This small molecule binds to this protein.
Small molecule (SMILES): CC[C@H](N)C(=O)N[C@@H]1C(=O)N2[C@@H](CC[C@@H]1CO)CC[C@H]2C(=O)NC(c1ccccc1)c1ccccc1

Sequence of chain 1.D:
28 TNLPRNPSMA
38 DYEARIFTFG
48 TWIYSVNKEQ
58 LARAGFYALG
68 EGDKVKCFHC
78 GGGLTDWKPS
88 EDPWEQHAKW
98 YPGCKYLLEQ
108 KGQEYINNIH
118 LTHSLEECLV

Binding-site contacts:
Ligand atom CBI contacts residue TRP97 of chain 1.D at 3.7 Å (hydrophobic).
Ligand atom CAS contacts residue TRP97 of chain 1.D at 3.7 Å (hydrophobic).
Ligand atom N contacts residue GLU88 of chain 1.D at 2.9 Å (salt-bridge).
Ligand atom NAW contacts residue GLY80 of chain 1.D at 3.8 Å.
Ligand atom OAF contacts residue THR82 of chain 1.D at 3.5 Å (h-bond).
Ligand atom OAE contacts residue THR82 of chain 1.D at 2.9 Å (h-bond).
Ligand atom CAV contacts residue X221 of chain 1.N at 3.8 Å.
Ligand atom CBH contacts residue GLY80 of chain 1.D at 3.2 Å.
Ligand atom O contacts residue TRP97 of chain 1.D at 3.3 Å (h-bond).
Ligand atom CAO contacts residue TYR98 of chain 1.D at 3.7 Å (hydrophobic).
Ligand atom CA contacts residue ASP83 of chain 1.D at 3.3 Å.
Ligand atom CAV contacts residue GLY80 of chain 1.D at 3.8 Å.
Ligand atom CAU contacts residue X221 of chain 1.N at 3.6 Å.
Ligand atom CAA contacts residue TRP84 of chain 1.D at 3.6 Å (hydrophobic).
Ligand atom CBG contacts residue GLY80 of chain 1.D at 3.1 Å.
Ligand atom CAJ contacts residue LYS71 of chain 1.D at 3.6 Å.
Ligand atom CBB contacts residue GLY80 of chain 1.D at 3.3 Å.
Ligand atom CBA contacts residue LEU81 of chain 1.D at 3.8 Å (hydrophobic).
Ligand atom CAG contacts residue LEU66 of chain 1.D at 3.8 Å (hydrophobic).
Ligand atom CB contacts residue GLN93 of chain 1.D at 3.5 Å.
Ligand atom CA contacts residue GLU88 of chain 1.D at 3.6 Å.
Ligand atom CAU contacts residue TRP97 of chain 1.D at 3.8 Å (hydrophobic).
Ligand atom CAV contacts residue TYR98 of chain 1.D at 3.4 Å (hydrophobic).
Ligand atom O contacts residue GLN93 of chain 1.D at 3.6 Å.
Ligand atom CAN contacts residue GLY80 of chain 1.D at 3.5 Å.
Ligand atom NAX contacts residue THR82 of chain 1.D at 2.9 Å (h-bond).
Ligand atom CAN contacts residue THR82 of chain 1.D at 3.2 Å.
Ligand atom CAA contacts residue GLN93 of chain 1.D at 3.8 Å.
Ligand atom CAJ contacts residue THR82 of chain 1.D at 3.1 Å.
Ligand atom CB contacts residue GLU88 of chain 1.D at 3.2 Å.
Ligand atom CAA contacts residue LEU81 of chain 1.D at 3.7 Å (hydrophobic).
Ligand atom OAE contacts residue LEU81 of chain 1.D at 3.3 Å.
Ligand atom CBF contacts residue TRP97 of chain 1.D at 3.7 Å (hydrophobic).
Ligand atom N contacts residue ASP83 of chain 1.D at 2.9 Å (salt-bridge).
Ligand atom CAI contacts residue LYS73 of chain 1.D at 3.5 Å.
Ligand atom CBH contacts residue TYR98 of chain 1.D at 3.9 Å (hydrophobic).
Ligand atom C contacts residue THR82 of chain 1.D at 3.6 Å.
Ligand atom CA contacts residue THR82 of chain 1.D at 3.2 Å.
Ligand atom CB contacts residue TRP84 of chain 1.D at 3.8 Å (hydrophobic).
Ligand atom CAM contacts residue GLY80 of chain 1.D at 3.8 Å.